This protein binds this small molecule.
Small molecule (SMILES): CC(=O)N[C@H]1[C@H](O[C@H]2[C@H](O)[C@@H](NC(C)=O)CO[C@@H]2CO[C@@H]2O[C@@H](C)[C@@H](O)[C@@H](O)[C@@H]2O)O[C@H](CO)[C@@H](O[C@@H]2O[C@H](CO)[C@@H](O)[C@H](O)[C@@H]2O)[C@@H]1O

Sequence of chain 2.A:
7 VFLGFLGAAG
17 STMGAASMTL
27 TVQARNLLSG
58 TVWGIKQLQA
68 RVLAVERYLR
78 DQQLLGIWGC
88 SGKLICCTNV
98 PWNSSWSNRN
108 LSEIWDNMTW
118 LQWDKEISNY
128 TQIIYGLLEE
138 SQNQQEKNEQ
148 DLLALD

Binding-site contacts:
Ligand atom C6 contacts residue LYS122 of chain 2.A at 4.3 Å.
Ligand atom C5 contacts residue ASN126 of chain 2.A at 3.7 Å.
Ligand atom C4 contacts residue ASN126 of chain 2.A at 4.2 Å.
Ligand atom N2 contacts residue ASN126 of chain 2.A at 2.7 Å (h-bond).
Ligand atom C3 contacts residue ASN126 of chain 2.A at 3.8 Å.
Ligand atom C4 contacts residue LYS122 of chain 2.A at 4.3 Å.
Ligand atom O7 contacts residue ASN126 of chain 2.A at 3.0 Å.
Ligand atom C8 contacts residue ASN126 of chain 2.A at 3.8 Å.
Ligand atom O5 contacts residue ASN126 of chain 2.A at 2.4 Å (h-bond).
Ligand atom C1 contacts residue ASN126 of chain 2.A at 1.4 Å.
Ligand atom C7 contacts residue ASN126 of chain 2.A at 3.0 Å.
Ligand atom C2 contacts residue ASN126 of chain 2.A at 2.4 Å.